Binding-site contacts:
Ligand atom O contacts residue GLN118 of chain 1.B at 3.1 Å.
Ligand atom CA contacts residue TRP14 of chain 1.B at 3.7 Å (hydrophobic).
Ligand atom CA contacts residue CYS121 of chain 1.B at 3.7 Å (hydrophobic).
Ligand atom N contacts residue CYS121 of chain 1.B at 3.7 Å.
Ligand atom CA contacts residue GLN118 of chain 1.B at 3.4 Å.
Ligand atom CG2 contacts residue ARG115 of chain 1.B at 3.5 Å.
Ligand atom CG contacts residue THR119 of chain 1.B at 3.8 Å.
Ligand atom O contacts residue MET210 of chain 1.B at 3.7 Å.
Ligand atom CB contacts residue GLN118 of chain 1.B at 3.7 Å.
Ligand atom CG contacts residue TRP14 of chain 1.B at 3.8 Å (hydrophobic).
Ligand atom CA contacts residue THR119 of chain 1.B at 3.4 Å.
Ligand atom CD1 contacts residue PRO113 of chain 1.B at 3.8 Å (hydrophobic).
Ligand atom C contacts residue CYS121 of chain 1.B at 3.2 Å (hydrophobic).
Ligand atom O contacts residue CYS121 of chain 1.B at 3.1 Å (h-bond).
Ligand atom N contacts residue THR119 of chain 1.B at 3.0 Å (h-bond).
Ligand atom NZ contacts residue GLN12 of chain 1.B at 3.3 Å (h-bond).
Ligand atom CB contacts residue CYS121 of chain 1.B at 3.0 Å (hydrophobic).
Ligand atom N contacts residue THR119 of chain 1.B at 3.6 Å.
Ligand atom CD contacts residue ASN11 of chain 1.B at 3.3 Å.
Ligand atom CD2 contacts residue THR119 of chain 1.B at 3.5 Å.
Ligand atom NZ contacts residue ASN11 of chain 1.B at 2.8 Å (h-bond).
Ligand atom CD2 contacts residue GLN118 of chain 1.B at 3.3 Å.
Ligand atom CE1 contacts residue PRO113 of chain 1.B at 3.7 Å (hydrophobic).
Ligand atom CB contacts residue THR119 of chain 1.B at 3.7 Å.
Ligand atom CZ contacts residue GLN112 of chain 1.B at 3.7 Å.
Ligand atom N contacts residue GLN118 of chain 1.B at 3.0 Å (h-bond).
Ligand atom C contacts residue THR119 of chain 1.B at 3.7 Å.
Ligand atom CD1 contacts residue PRO38 of chain 1.B at 3.7 Å (hydrophobic).
Ligand atom CB contacts residue THR119 of chain 1.B at 3.7 Å.
Ligand atom C contacts residue PRO113 of chain 1.B at 3.6 Å (hydrophobic).
Ligand atom C contacts residue TRP14 of chain 1.B at 3.6 Å (hydrophobic).
Ligand atom CB contacts residue ILE120 of chain 1.B at 3.6 Å (hydrophobic).
Ligand atom CA contacts residue PRO113 of chain 1.B at 3.7 Å (hydrophobic).
Ligand atom CZ contacts residue PRO113 of chain 1.B at 3.6 Å (hydrophobic).
Ligand atom NZ contacts residue GLU136 of chain 1.B at 2.9 Å (salt-bridge).
Ligand atom C contacts residue GLN118 of chain 1.B at 3.7 Å.
Ligand atom CE contacts residue TRP14 of chain 1.B at 3.6 Å (hydrophobic).
Ligand atom CE1 contacts residue PRO38 of chain 1.B at 3.7 Å (hydrophobic).
Ligand atom CE contacts residue ASN11 of chain 1.B at 3.0 Å.
Ligand atom SG contacts residue CYS121 of chain 1.B at 2.0 Å (h-bond).

The protein below binds the small molecule below.
Small molecule (SMILES): CC(C)C[C@H](N)C(=O)N[C@@H](CCCC[NH3+])C(=O)N[C@@H](Cc1ccccc1)C(=O)N[C@@H](CCC(N)=O)C(=O)N[C@@H](CS)C(=O)NCC(=O)N[C@@H](CCC(N)=O)C(=O)N[C@@H](CCCC[NH3+])C(=O)N[C@H](C=O)[C@@H](C)O

Sequence of chain 1.B:
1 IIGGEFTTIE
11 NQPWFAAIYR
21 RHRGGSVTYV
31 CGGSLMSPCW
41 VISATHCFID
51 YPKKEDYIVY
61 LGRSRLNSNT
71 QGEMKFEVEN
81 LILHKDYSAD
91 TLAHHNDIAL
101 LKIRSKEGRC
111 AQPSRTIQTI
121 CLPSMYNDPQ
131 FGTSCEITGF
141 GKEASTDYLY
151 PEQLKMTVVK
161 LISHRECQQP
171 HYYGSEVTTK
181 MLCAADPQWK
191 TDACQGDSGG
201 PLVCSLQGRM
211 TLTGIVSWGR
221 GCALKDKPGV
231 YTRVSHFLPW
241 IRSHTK